Sequence of chain 1.B:
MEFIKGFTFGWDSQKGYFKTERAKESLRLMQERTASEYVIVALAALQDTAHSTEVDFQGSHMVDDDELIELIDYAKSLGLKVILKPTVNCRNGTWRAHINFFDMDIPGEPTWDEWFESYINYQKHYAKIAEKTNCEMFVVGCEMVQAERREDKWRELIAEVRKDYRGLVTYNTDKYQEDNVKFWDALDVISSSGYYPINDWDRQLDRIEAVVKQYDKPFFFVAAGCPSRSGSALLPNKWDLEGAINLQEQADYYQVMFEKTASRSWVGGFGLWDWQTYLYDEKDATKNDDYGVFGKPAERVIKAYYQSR

Binding-site contacts:
Ligand atom C1 contacts residue GLU143 of chain 1.B at 3.5 Å.
Ligand atom C1 contacts residue TRP273 of chain 1.B at 3.9 Å (hydrophobic).
Ligand atom O6 contacts residue ASN89 of chain 1.B at 3.1 Å (h-bond).
Ligand atom O1 contacts residue SER193 of chain 1.B at 3.7 Å.
Ligand atom O1 contacts residue GLU143 of chain 1.B at 2.5 Å (salt-bridge).
Ligand atom O1 contacts residue TYR195 of chain 1.B at 3.4 Å.
Ligand atom C2 contacts residue TRP239 of chain 1.B at 3.7 Å (hydrophobic).
Ligand atom C2 contacts residue GLU143 of chain 1.B at 3.5 Å.
Ligand atom O6 contacts residue ASN237 of chain 1.B at 2.9 Å (h-bond).
Ligand atom O2 contacts residue TRP11 of chain 1.B at 3.2 Å (h-bond).
Ligand atom C3 contacts residue TRP273 of chain 1.B at 3.8 Å (hydrophobic).
Ligand atom C6 contacts residue TYR195 of chain 1.B at 3.9 Å (hydrophobic).
Ligand atom C6 contacts residue TYR291 of chain 1.B at 3.4 Å (hydrophobic).
Ligand atom C6 contacts residue ASN89 of chain 1.B at 3.9 Å.
Ligand atom C6 contacts residue TRP273 of chain 1.B at 3.6 Å (hydrophobic).
Ligand atom C3 contacts residue ARG96 of chain 1.B at 4.0 Å.
Ligand atom C3 contacts residue TRP11 of chain 1.B at 4.0 Å (hydrophobic).
Ligand atom O2 contacts residue GLU143 of chain 1.B at 2.7 Å (salt-bridge).
Ligand atom C2 contacts residue ARG96 of chain 1.B at 3.7 Å.
Ligand atom O6 contacts residue ARG96 of chain 1.B at 3.3 Å (salt-bridge).
Ligand atom O2 contacts residue TRP239 of chain 1.B at 4.0 Å.
Ligand atom C6 contacts residue TRP11 of chain 1.B at 3.9 Å (hydrophobic).
Ligand atom O3 contacts residue ARG96 of chain 1.B at 2.9 Å (salt-bridge).
Ligand atom O4 contacts residue TRP11 of chain 1.B at 3.7 Å.
Ligand atom O6 contacts residue TYR291 of chain 1.B at 3.1 Å (h-bond).
Ligand atom O4 contacts residue TRP239 of chain 1.B at 4.0 Å.
Ligand atom C5 contacts residue TYR195 of chain 1.B at 3.7 Å (hydrophobic).
Ligand atom C1 contacts residue TRP239 of chain 1.B at 3.6 Å (hydrophobic).
Ligand atom O2 contacts residue ARG96 of chain 1.B at 3.6 Å.
Ligand atom O5 contacts residue TYR195 of chain 1.B at 3.0 Å (h-bond).
Ligand atom O5 contacts residue TRP11 of chain 1.B at 3.1 Å (h-bond).
Ligand atom O6 contacts residue TRP11 of chain 1.B at 3.6 Å.
Ligand atom O1 contacts residue ALA223 of chain 1.B at 4.0 Å.
Ligand atom O3 contacts residue TRP11 of chain 1.B at 3.7 Å.
Ligand atom O4 contacts residue TRP273 of chain 1.B at 3.8 Å.
Ligand atom C1 contacts residue TRP11 of chain 1.B at 3.8 Å (hydrophobic).
Ligand atom C1 contacts residue TYR195 of chain 1.B at 3.5 Å (hydrophobic).
Ligand atom C5 contacts residue TRP273 of chain 1.B at 3.3 Å (hydrophobic).
Ligand atom C3 contacts residue TRP239 of chain 1.B at 3.6 Å (hydrophobic).
Ligand atom O6 contacts residue TRP239 of chain 1.B at 3.4 Å.

The small molecule below binds the protein below.
Small molecule (SMILES): O=C[C@H]1O[C@@H](O[C@H]2[C@H](O)[C@H](O)[C@H](O[C@H]3[C@H](O)[C@H](O)[C@H](O[C@H]4[C@H](O)[C@H](O)[C@H](O)O[C@@H]4CO)O[C@@H]3CO)O[C@@H]2CO)[C@@H](O)[C@@H](O)[C@@H]1O